Binding-site contacts:
Ligand atom C02 contacts residue LEU298 of chain 1.A at 4.3 Å (hydrophobic).
Ligand atom C08 contacts residue TYR351 of chain 1.A at 4.3 Å (hydrophobic).
Ligand atom C17 contacts residue SAH1 of chain 1.C at 3.5 Å.
Ligand atom C08 contacts residue TYR339 of chain 1.A at 4.1 Å (hydrophobic).
Ligand atom C06 contacts residue TYR351 of chain 1.A at 4.2 Å (hydrophobic).
Ligand atom C09 contacts residue TYR339 of chain 1.A at 3.5 Å (hydrophobic).
Ligand atom O03 contacts residue LEU298 of chain 1.A at 3.2 Å.
Ligand atom C08 contacts residue THR340 of chain 1.A at 4.4 Å.
Ligand atom C15 contacts residue ASP269 of chain 1.A at 3.1 Å.
Ligand atom C13 contacts residue PRO296 of chain 1.A at 3.6 Å (hydrophobic).
Ligand atom N10 contacts residue TYR339 of chain 1.A at 3.3 Å (h-bond).
Ligand atom C12 contacts residue TYR351 of chain 1.A at 4.2 Å (hydrophobic).
Ligand atom N14 contacts residue PHE266 of chain 1.A at 4.0 Å.
Ligand atom O07 contacts residue TYR339 of chain 1.A at 4.0 Å.
Ligand atom C13 contacts residue TYR351 of chain 1.A at 4.2 Å (hydrophobic).
Ligand atom C15 contacts residue PHE266 of chain 1.A at 3.1 Å (hydrophobic).
Ligand atom C09 contacts residue TYR351 of chain 1.A at 3.5 Å (hydrophobic).
Ligand atom N14 contacts residue PRO296 of chain 1.A at 3.9 Å.
Ligand atom O07 contacts residue THR340 of chain 1.A at 4.1 Å.
Ligand atom N05 contacts residue TYR351 of chain 1.A at 3.1 Å (h-bond).
Ligand atom N14 contacts residue ASP269 of chain 1.A at 2.6 Å (salt-bridge).
Ligand atom C04 contacts residue TYR339 of chain 1.A at 3.7 Å (hydrophobic).
Ligand atom C12 contacts residue PHE266 of chain 1.A at 3.7 Å (hydrophobic).
Ligand atom N16 contacts residue ASP269 of chain 1.A at 4.4 Å.
Ligand atom N16 contacts residue PHE266 of chain 1.A at 3.8 Å.
Ligand atom C11 contacts residue PHE266 of chain 1.A at 4.1 Å (hydrophobic).
Ligand atom N14 contacts residue LEU298 of chain 1.A at 4.3 Å.
Ligand atom C04 contacts residue TYR351 of chain 1.A at 3.8 Å (hydrophobic).
Ligand atom C06 contacts residue THR340 of chain 1.A at 4.4 Å.
Ligand atom O03 contacts residue TYR351 of chain 1.A at 4.4 Å.
Ligand atom C11 contacts residue TYR339 of chain 1.A at 3.9 Å (hydrophobic).
Ligand atom C13 contacts residue PHE266 of chain 1.A at 3.8 Å (hydrophobic).
Ligand atom N10 contacts residue TYR349 of chain 1.A at 3.7 Å.
Ligand atom C17 contacts residue TYR339 of chain 1.A at 3.8 Å (hydrophobic).
Ligand atom C13 contacts residue LEU298 of chain 1.A at 4.1 Å (hydrophobic).
Ligand atom C11 contacts residue TYR351 of chain 1.A at 3.2 Å (hydrophobic).
Ligand atom C17 contacts residue PHE266 of chain 1.A at 3.9 Å (hydrophobic).
Ligand atom N05 contacts residue TYR339 of chain 1.A at 3.8 Å.
Ligand atom C06 contacts residue TYR339 of chain 1.A at 4.0 Å (hydrophobic).
Ligand atom C13 contacts residue ASP269 of chain 1.A at 3.4 Å.

Sequence of chain 1.A:
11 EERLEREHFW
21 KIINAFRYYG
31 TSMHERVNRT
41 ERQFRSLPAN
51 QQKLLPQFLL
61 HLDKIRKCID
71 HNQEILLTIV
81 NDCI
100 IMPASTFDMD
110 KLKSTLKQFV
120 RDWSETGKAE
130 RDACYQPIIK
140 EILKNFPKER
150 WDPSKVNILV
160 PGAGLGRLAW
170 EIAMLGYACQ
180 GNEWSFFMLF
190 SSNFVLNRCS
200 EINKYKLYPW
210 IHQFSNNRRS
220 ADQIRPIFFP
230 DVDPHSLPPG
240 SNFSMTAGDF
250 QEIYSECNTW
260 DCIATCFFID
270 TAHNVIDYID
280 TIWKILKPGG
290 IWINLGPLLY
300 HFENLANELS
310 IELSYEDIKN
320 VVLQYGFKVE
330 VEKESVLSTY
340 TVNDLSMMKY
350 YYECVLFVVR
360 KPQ

This protein binds this small molecule.
Small molecule (SMILES): Cn1cncc1C[C@H](NC(=O)CCN)C(=O)O